A small-molecule ligand and the protein it binds are described below.
Small molecule (SMILES): O=c1[nH]c(=O)c2[nH+]cn([C@@H]3O[C@H](COP(=O)(O)O)[C@@H](O)[C@H]3O)c2[nH]1

Sequence of chain 2.B:
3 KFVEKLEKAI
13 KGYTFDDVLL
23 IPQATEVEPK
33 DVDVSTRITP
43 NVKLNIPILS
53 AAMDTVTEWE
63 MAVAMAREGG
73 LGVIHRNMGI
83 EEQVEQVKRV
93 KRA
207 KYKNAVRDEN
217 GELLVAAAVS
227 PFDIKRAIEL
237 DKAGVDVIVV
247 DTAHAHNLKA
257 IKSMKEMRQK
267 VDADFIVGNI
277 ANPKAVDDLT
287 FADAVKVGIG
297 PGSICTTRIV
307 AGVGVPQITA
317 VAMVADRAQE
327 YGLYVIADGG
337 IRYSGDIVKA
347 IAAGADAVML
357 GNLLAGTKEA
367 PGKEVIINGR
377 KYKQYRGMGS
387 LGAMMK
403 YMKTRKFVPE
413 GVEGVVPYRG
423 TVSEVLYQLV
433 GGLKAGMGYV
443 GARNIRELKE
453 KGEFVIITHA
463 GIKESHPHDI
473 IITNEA

Binding-site contacts:
Ligand atom O6 contacts residue GLY383 of chain 2.B at 3.4 Å.
Ligand atom P contacts residue SER299 of chain 2.B at 3.7 Å.
Ligand atom O3' contacts residue ASP334 of chain 2.B at 2.4 Å (salt-bridge).
Ligand atom C6 contacts residue GLY385 of chain 2.B at 3.6 Å.
Ligand atom N7 contacts residue GLY383 of chain 2.B at 3.2 Å.
Ligand atom N1 contacts residue GLU412 of chain 2.B at 2.9 Å (salt-bridge).
Ligand atom C8 contacts residue MET55 of chain 2.B at 3.4 Å (hydrophobic).
Ligand atom O2P contacts residue GLY357 of chain 2.B at 2.8 Å (h-bond).
Ligand atom O2P contacts residue ASN358 of chain 2.B at 3.3 Å (h-bond).
Ligand atom O6 contacts residue GLY385 of chain 2.B at 2.6 Å (h-bond).
Ligand atom C3' contacts residue MET55 of chain 2.B at 3.7 Å (hydrophobic).
Ligand atom O3P contacts residue TYR381 of chain 2.B at 2.5 Å (h-bond).
Ligand atom O2 contacts residue CYS301 of chain 2.B at 2.6 Å (h-bond).
Ligand atom O3P contacts residue SER299 of chain 2.B at 2.9 Å (h-bond).
Ligand atom C3' contacts residue ASP334 of chain 2.B at 3.5 Å.
Ligand atom O6 contacts residue MET384 of chain 2.B at 3.2 Å (h-bond).
Ligand atom C6 contacts residue GLU412 of chain 2.B at 3.7 Å.
Ligand atom O1P contacts residue GLY336 of chain 2.B at 2.9 Å (h-bond).
Ligand atom O1P contacts residue GLY298 of chain 2.B at 3.6 Å.
Ligand atom C5' contacts residue TYR381 of chain 2.B at 3.7 Å (hydrophobic).
Ligand atom O2' contacts residue ASP334 of chain 2.B at 3.0 Å (salt-bridge).
Ligand atom N7 contacts residue MET384 of chain 2.B at 2.8 Å (h-bond).
Ligand atom O1P contacts residue SER299 of chain 2.B at 2.9 Å (h-bond).
Ligand atom O3' contacts residue MET355 of chain 2.B at 3.5 Å (h-bond).
Ligand atom C2 contacts residue GLU412 of chain 2.B at 3.6 Å.
Ligand atom C5 contacts residue ILE300 of chain 2.B at 3.6 Å (hydrophobic).
Ligand atom O2 contacts residue THR303 of chain 2.B at 2.7 Å (h-bond).
Ligand atom C5 contacts residue MET384 of chain 2.B at 3.5 Å (hydrophobic).
Ligand atom O3' contacts residue ALA53 of chain 2.B at 3.5 Å.
Ligand atom C5 contacts residue GLY383 of chain 2.B at 3.8 Å.
Ligand atom N7 contacts residue ILE300 of chain 2.B at 3.5 Å.
Ligand atom P contacts residue TYR381 of chain 2.B at 3.7 Å.
Ligand atom O2 contacts residue GLU412 of chain 2.B at 3.5 Å (salt-bridge).
Ligand atom C2 contacts residue CYS301 of chain 2.B at 3.3 Å (hydrophobic).
Ligand atom O5' contacts residue GLY335 of chain 2.B at 3.3 Å.
Ligand atom C4' contacts residue ASP334 of chain 2.B at 3.5 Å.
Ligand atom C8 contacts residue ILE300 of chain 2.B at 3.7 Å (hydrophobic).
Ligand atom O6 contacts residue GLY413 of chain 2.B at 3.5 Å.
Ligand atom O3P contacts residue ASN358 of chain 2.B at 3.1 Å (h-bond).
Ligand atom O5' contacts residue GLY298 of chain 2.B at 3.4 Å.